A protein and the small-molecule ligand that binds it are described below.
Small molecule (SMILES): Cc1cc(Oc2cccc(O)c2)cc(-c2ccccc2)n1

Binding-site contacts:
Ligand atom CAF contacts residue MET39 of chain 2.A at 4.0 Å (hydrophobic).
Ligand atom CAS contacts residue TYR37 of chain 2.A at 4.2 Å (hydrophobic).
Ligand atom CAP contacts residue TYR37 of chain 2.A at 3.8 Å (hydrophobic).
Ligand atom CAS contacts residue SER64 of chain 2.A at 3.7 Å.
Ligand atom CAI contacts residue ASN106 of chain 2.A at 4.4 Å.
Ligand atom CAG contacts residue PRO1 of chain 2.A at 4.1 Å (hydrophobic).
Ligand atom CAK contacts residue PRO1 of chain 2.A at 4.0 Å (hydrophobic).
Ligand atom CAH contacts residue PRO1 of chain 2.A at 3.5 Å (hydrophobic).
Ligand atom CAQ contacts residue TYR96 of chain 2.C at 4.5 Å (hydrophobic).
Ligand atom OAO contacts residue SER64 of chain 2.A at 4.1 Å.
Ligand atom CAA contacts residue PHE109 of chain 1.A at 4.3 Å (hydrophobic).
Ligand atom OAB contacts residue PHE50 of chain 2.C at 3.1 Å.
Ligand atom CAG contacts residue TYR96 of chain 2.C at 3.9 Å (hydrophobic).
Ligand atom OAO contacts residue PRO1 of chain 2.A at 2.4 Å (h-bond).
Ligand atom CAF contacts residue PRO1 of chain 2.A at 4.0 Å (hydrophobic).
Ligand atom CAF contacts residue TYR96 of chain 2.C at 4.1 Å (hydrophobic).
Ligand atom CAH contacts residue CYS2 of chain 2.A at 4.4 Å (hydrophobic).
Ligand atom CAG contacts residue MET39 of chain 2.A at 3.8 Å (hydrophobic).
Ligand atom CAE contacts residue ASN106 of chain 2.A at 4.2 Å.
Ligand atom CAF contacts residue PHE59 of chain 2.C at 3.9 Å (hydrophobic).
Ligand atom CAG contacts residue TYR57 of chain 2.C at 4.2 Å (hydrophobic).
Ligand atom CAP contacts residue SER64 of chain 2.A at 4.0 Å.
Ligand atom CAQ contacts residue MET39 of chain 2.A at 4.4 Å (hydrophobic).
Ligand atom CAD contacts residue ASN106 of chain 2.A at 3.7 Å.
Ligand atom CAC contacts residue ASN106 of chain 2.A at 3.5 Å.
Ligand atom CAK contacts residue TYR37 of chain 2.A at 3.2 Å (hydrophobic).
Ligand atom CAA contacts residue TYR37 of chain 2.A at 3.5 Å (hydrophobic).
Ligand atom CAS contacts residue PRO1 of chain 2.A at 3.5 Å (hydrophobic).
Ligand atom CAU contacts residue SER64 of chain 2.A at 3.8 Å.
Ligand atom CAQ contacts residue PRO1 of chain 2.A at 3.8 Å (hydrophobic).
Ligand atom CAL contacts residue PRO1 of chain 2.A at 3.3 Å (hydrophobic).
Ligand atom NAN contacts residue SER64 of chain 2.A at 4.0 Å.
Ligand atom CAM contacts residue SER64 of chain 2.A at 3.6 Å.
Ligand atom CAQ contacts residue PHE50 of chain 2.C at 4.3 Å (hydrophobic).
Ligand atom CAK contacts residue SER64 of chain 2.A at 3.9 Å.
Ligand atom OAB contacts residue TYR37 of chain 2.A at 4.0 Å.
Ligand atom CAL contacts residue TYR37 of chain 2.A at 3.9 Å (hydrophobic).
Ligand atom CAJ contacts residue SER64 of chain 2.A at 4.4 Å.
Ligand atom CAR contacts residue PRO1 of chain 2.A at 3.1 Å (hydrophobic).
Ligand atom CAG contacts residue PHE59 of chain 2.C at 4.4 Å (hydrophobic).

Sequence of chain 1.A:
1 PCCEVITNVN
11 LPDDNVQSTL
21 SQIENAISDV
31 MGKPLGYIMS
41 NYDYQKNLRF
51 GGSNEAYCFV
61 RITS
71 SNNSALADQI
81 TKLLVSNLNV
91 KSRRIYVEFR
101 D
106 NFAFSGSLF

Sequence of chain 2.C:
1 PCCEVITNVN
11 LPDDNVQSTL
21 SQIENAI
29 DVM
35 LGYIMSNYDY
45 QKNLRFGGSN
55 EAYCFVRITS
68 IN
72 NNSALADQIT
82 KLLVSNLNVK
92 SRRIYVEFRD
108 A

Sequence of chain 2.A:
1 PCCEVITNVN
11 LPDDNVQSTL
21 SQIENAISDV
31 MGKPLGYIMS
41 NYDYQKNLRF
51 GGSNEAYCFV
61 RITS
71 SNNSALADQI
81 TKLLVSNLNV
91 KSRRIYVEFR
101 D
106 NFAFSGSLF